Sequence of chain 1.B:
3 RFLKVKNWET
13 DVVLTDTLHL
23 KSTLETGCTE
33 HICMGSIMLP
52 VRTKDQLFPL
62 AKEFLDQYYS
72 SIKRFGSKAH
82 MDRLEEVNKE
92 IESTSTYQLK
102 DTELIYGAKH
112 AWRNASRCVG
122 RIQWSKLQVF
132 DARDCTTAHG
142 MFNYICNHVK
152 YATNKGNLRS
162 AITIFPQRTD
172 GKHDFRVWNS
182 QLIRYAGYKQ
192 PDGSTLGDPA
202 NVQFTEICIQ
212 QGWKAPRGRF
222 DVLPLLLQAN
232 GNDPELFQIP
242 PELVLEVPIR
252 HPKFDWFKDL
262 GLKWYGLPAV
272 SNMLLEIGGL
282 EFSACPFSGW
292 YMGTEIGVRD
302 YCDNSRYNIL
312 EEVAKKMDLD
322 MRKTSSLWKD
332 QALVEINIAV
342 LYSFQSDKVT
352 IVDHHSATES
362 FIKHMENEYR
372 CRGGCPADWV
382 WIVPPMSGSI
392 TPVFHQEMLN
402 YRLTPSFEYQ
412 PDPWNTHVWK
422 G

Binding-site contacts:
Ligand atom C10 contacts residue GLN182 of chain 1.B at 3.5 Å.
Ligand atom F23 contacts residue PRO269 of chain 1.B at 3.9 Å.
Ligand atom C25 contacts residue HEM1 of chain 1.H at 3.7 Å.
Ligand atom O09 contacts residue HEM1 of chain 1.H at 3.6 Å.
Ligand atom C08 contacts residue HEM1 of chain 1.H at 3.3 Å.
Ligand atom C12 contacts residue VAL271 of chain 1.B at 3.8 Å (hydrophobic).
Ligand atom F23 contacts residue GLY290 of chain 1.B at 3.1 Å.
Ligand atom F23 contacts residue HEM1 of chain 1.H at 3.4 Å.
Ligand atom CL2 contacts residue TYR292 of chain 1.B at 3.8 Å.
Ligand atom C26 contacts residue HEM1 of chain 1.H at 3.5 Å.
Ligand atom C5' contacts residue H4B1 of chain 1.I at 3.1 Å.
Ligand atom C04 contacts residue MET40 of chain 1.B at 3.7 Å (hydrophobic).
Ligand atom N1' contacts residue HEM1 of chain 1.H at 3.1 Å (h-bond).
Ligand atom CL2 contacts residue MET293 of chain 1.B at 3.3 Å.
Ligand atom CL2 contacts residue HEM1 of chain 1.H at 3.6 Å.
Ligand atom C14 contacts residue HEM1 of chain 1.H at 3.6 Å.
Ligand atom C24 contacts residue TRP291 of chain 1.B at 3.3 Å (hydrophobic).
Ligand atom N01 contacts residue TRP382 of chain 1.B at 3.8 Å.
Ligand atom C23 contacts residue HEM1 of chain 1.H at 3.6 Å.
Ligand atom C5' contacts residue TRP382 of chain 1.B at 3.4 Å (hydrophobic).
Ligand atom C03 contacts residue TYR410 of chain 1.B at 3.7 Å (hydrophobic).
Ligand atom C02 contacts residue HEM1 of chain 1.H at 3.6 Å.
Ligand atom C03 contacts residue MET40 of chain 1.B at 3.7 Å (hydrophobic).
Ligand atom C13 contacts residue HEM1 of chain 1.H at 3.8 Å.
Ligand atom C06 contacts residue HEM1 of chain 1.H at 3.4 Å.
Ligand atom C5' contacts residue HEM1 of chain 1.H at 3.6 Å.
Ligand atom N1' contacts residue H4B1 of chain 1.I at 2.7 Å (h-bond).
Ligand atom C13 contacts residue GLU296 of chain 1.B at 3.8 Å.
Ligand atom C21 contacts residue HEM1 of chain 1.H at 3.8 Å.
Ligand atom C07 contacts residue TRP10 of chain 1.A at 3.7 Å (hydrophobic).
Ligand atom N01 contacts residue HEM1 of chain 1.H at 2.7 Å (h-bond).
Ligand atom C14 contacts residue VAL271 of chain 1.B at 3.8 Å (hydrophobic).
Ligand atom C24 contacts residue HEM1 of chain 1.H at 3.6 Å.
Ligand atom C11 contacts residue VAL271 of chain 1.B at 3.8 Å (hydrophobic).
Ligand atom N02 contacts residue ARG118 of chain 1.B at 3.3 Å (salt-bridge).
Ligand atom C13 contacts residue VAL271 of chain 1.B at 3.7 Å (hydrophobic).
Ligand atom N02 contacts residue HEM1 of chain 1.H at 2.9 Å (h-bond).
Ligand atom C07 contacts residue MET40 of chain 1.B at 3.7 Å (hydrophobic).
Ligand atom C24 contacts residue PRO269 of chain 1.B at 3.7 Å (hydrophobic).
Ligand atom CL2 contacts residue GLU296 of chain 1.B at 3.8 Å.

This protein binds this small molecule.
Small molecule (SMILES): Cc1cc(N)nc(C[C@@H]2CNC[C@@H]2OCCCCCc2cc(F)cc(Cl)c2)c1

Sequence of chain 1.A:
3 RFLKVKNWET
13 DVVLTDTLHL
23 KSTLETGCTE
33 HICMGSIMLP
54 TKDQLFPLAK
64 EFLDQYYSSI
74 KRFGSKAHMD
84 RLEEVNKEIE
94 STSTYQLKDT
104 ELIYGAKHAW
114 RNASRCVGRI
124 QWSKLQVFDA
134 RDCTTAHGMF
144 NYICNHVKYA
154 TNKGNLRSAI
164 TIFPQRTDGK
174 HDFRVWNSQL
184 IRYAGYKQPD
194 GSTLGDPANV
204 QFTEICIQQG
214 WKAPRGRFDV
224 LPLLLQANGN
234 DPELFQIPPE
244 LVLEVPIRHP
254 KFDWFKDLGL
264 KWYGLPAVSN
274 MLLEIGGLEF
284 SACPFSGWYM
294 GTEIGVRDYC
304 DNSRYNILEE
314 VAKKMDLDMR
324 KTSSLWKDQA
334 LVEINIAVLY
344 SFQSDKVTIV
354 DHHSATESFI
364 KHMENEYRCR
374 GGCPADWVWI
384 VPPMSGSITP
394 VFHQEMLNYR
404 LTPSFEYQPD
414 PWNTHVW